Binding-site contacts:
Ligand atom C8 contacts residue ASN18 of chain 1.M at 4.2 Å.
Ligand atom C4' contacts residue ALA122 of chain 1.M at 4.2 Å (hydrophobic).
Ligand atom OP1 contacts residue ASN18 of chain 1.M at 4.4 Å.
Ligand atom C4' contacts residue ASN18 of chain 1.M at 3.9 Å.
Ligand atom OP1 contacts residue MET123 of chain 1.M at 4.1 Å.
Ligand atom N3 contacts residue ASN18 of chain 1.M at 4.4 Å.
Ligand atom O2' contacts residue GLY124 of chain 1.M at 3.2 Å.
Ligand atom OP1 contacts residue ALA122 of chain 1.M at 4.3 Å.
Ligand atom O3' contacts residue MET123 of chain 1.M at 4.2 Å.
Ligand atom O4' contacts residue ASN18 of chain 1.M at 3.0 Å (h-bond).
Ligand atom C1' contacts residue ASN18 of chain 1.M at 3.7 Å.
Ligand atom O2' contacts residue ILE16 of chain 1.M at 4.3 Å.
Ligand atom O4' contacts residue VAL121 of chain 1.M at 4.2 Å.
Ligand atom C3' contacts residue ILE16 of chain 1.M at 4.3 Å (hydrophobic).
Ligand atom C3' contacts residue GLY124 of chain 1.M at 4.2 Å.
Ligand atom C5' contacts residue ASN18 of chain 1.M at 4.3 Å.
Ligand atom O3' contacts residue ILE16 of chain 1.M at 4.3 Å.
Ligand atom N9 contacts residue ASN18 of chain 1.M at 3.7 Å.
Ligand atom O2' contacts residue VAL121 of chain 1.M at 3.9 Å.
Ligand atom O4' contacts residue ILE16 of chain 1.M at 3.9 Å.
Ligand atom C4' contacts residue ILE17 of chain 1.M at 4.3 Å (hydrophobic).
Ligand atom C5' contacts residue ALA122 of chain 1.M at 3.5 Å (hydrophobic).
Ligand atom C5' contacts residue GLY124 of chain 1.M at 4.0 Å.
Ligand atom O3' contacts residue GLY124 of chain 1.M at 3.5 Å.
Ligand atom C4' contacts residue VAL121 of chain 1.M at 4.2 Å (hydrophobic).
Ligand atom O4' contacts residue ILE17 of chain 1.M at 4.0 Å.
Ligand atom C4 contacts residue ASN18 of chain 1.M at 4.1 Å.
Ligand atom C4' contacts residue ILE16 of chain 1.M at 3.2 Å (hydrophobic).
Ligand atom C2' contacts residue GLY124 of chain 1.M at 4.3 Å.
Ligand atom C5' contacts residue ILE16 of chain 1.M at 3.5 Å (hydrophobic).
Ligand atom O5' contacts residue ASN18 of chain 1.M at 3.9 Å.
Ligand atom C4' contacts residue GLY124 of chain 1.M at 4.2 Å.

A protein and the small-molecule ligand that binds it are described below.
Small molecule (SMILES): Nc1nc(=O)c2ncn([C@@H]3O[C@H](CO[P](=O)(O)O[C@H]4[C@@H](O)[C@H](n5cnc6c(N)ncnc65)O[C@@H]4CO[P](=O)(O)O[C@H]4[C@@H](O)[C@H](n5cnc6c(=O)nc(N)[nH]c65)O[C@@H]4CO[P](=O)(O)O[C@H]4[C@@H](O)[C@H](n5cnc6c(=O)nc(N)[nH]c65)O[C@@H]4COP(=O)=O)[C@@H](O)[C@H]3O)c2[nH]1

Sequence of chain 1.M:
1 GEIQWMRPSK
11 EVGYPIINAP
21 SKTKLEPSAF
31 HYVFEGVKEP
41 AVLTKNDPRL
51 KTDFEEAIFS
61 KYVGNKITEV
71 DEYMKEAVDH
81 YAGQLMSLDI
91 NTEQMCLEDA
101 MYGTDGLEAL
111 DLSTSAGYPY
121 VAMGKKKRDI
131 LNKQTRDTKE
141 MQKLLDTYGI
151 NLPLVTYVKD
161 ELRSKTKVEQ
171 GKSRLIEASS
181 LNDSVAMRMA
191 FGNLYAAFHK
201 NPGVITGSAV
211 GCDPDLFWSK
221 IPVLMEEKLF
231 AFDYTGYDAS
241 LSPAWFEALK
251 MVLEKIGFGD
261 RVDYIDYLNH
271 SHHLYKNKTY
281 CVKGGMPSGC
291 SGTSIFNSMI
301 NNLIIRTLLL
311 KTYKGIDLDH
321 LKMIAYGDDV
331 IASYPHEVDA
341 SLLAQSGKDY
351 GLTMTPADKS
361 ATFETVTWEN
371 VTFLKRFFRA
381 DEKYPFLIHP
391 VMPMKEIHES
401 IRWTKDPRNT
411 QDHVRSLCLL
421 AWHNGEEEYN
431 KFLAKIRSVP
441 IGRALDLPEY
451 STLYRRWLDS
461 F